Sequence of chain 1.A:
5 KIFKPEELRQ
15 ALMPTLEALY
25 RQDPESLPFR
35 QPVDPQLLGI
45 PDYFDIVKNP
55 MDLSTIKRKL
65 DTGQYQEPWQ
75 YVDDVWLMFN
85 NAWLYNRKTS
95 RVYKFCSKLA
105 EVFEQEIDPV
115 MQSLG

Binding-site contacts:
Ligand atom OAG contacts residue PRO32 of chain 1.A at 3.6 Å.
Ligand atom NAR contacts residue GLN35 of chain 1.A at 3.6 Å (h-bond).
Ligand atom OAG contacts residue ARG95 of chain 1.A at 3.4 Å.
Ligand atom CAN contacts residue PRO32 of chain 1.A at 3.8 Å (hydrophobic).
Ligand atom CAC contacts residue VAL37 of chain 1.A at 3.6 Å (hydrophobic).
Ligand atom CAK contacts residue ASN90 of chain 1.A at 3.4 Å.
Ligand atom OAV contacts residue PHE99 of chain 1.A at 3.7 Å.
Ligand atom CAI contacts residue PRO28 of chain 1.A at 3.4 Å (hydrophobic).
Ligand atom CBF contacts residue LEU42 of chain 1.A at 3.8 Å (hydrophobic).
Ligand atom CAJ contacts residue LEU31 of chain 1.A at 3.5 Å (hydrophobic).
Ligand atom OAV contacts residue ARG95 of chain 1.A at 3.1 Å (salt-bridge).
Ligand atom OAD contacts residue LEU42 of chain 1.A at 3.6 Å.
Ligand atom OAV contacts residue PRO28 of chain 1.A at 3.5 Å.
Ligand atom NAT contacts residue PRO32 of chain 1.A at 3.6 Å.
Ligand atom CBF contacts residue VAL96 of chain 1.A at 3.8 Å (hydrophobic).
Ligand atom CAB contacts residue GLN35 of chain 1.A at 3.5 Å.
Ligand atom CAW contacts residue GLN35 of chain 1.A at 3.4 Å.
Ligand atom OAF contacts residue VAL96 of chain 1.A at 3.4 Å.
Ligand atom CAZ contacts residue ARG95 of chain 1.A at 3.7 Å.
Ligand atom CAX contacts residue VAL96 of chain 1.A at 3.6 Å (hydrophobic).
Ligand atom CAO contacts residue PRO32 of chain 1.A at 3.7 Å (hydrophobic).
Ligand atom NAT contacts residue LEU42 of chain 1.A at 3.8 Å.
Ligand atom CBE contacts residue VAL96 of chain 1.A at 3.8 Å (hydrophobic).
Ligand atom CAX contacts residue VAL37 of chain 1.A at 3.8 Å (hydrophobic).
Ligand atom CAY contacts residue PRO32 of chain 1.A at 3.5 Å (hydrophobic).
Ligand atom OAD contacts residue GLN35 of chain 1.A at 3.8 Å.
Ligand atom OAE contacts residue TYR47 of chain 1.A at 3.8 Å.
Ligand atom CAA contacts residue LEU42 of chain 1.A at 3.7 Å (hydrophobic).
Ligand atom CAP contacts residue PRO32 of chain 1.A at 3.8 Å (hydrophobic).
Ligand atom OAE contacts residue ASN90 of chain 1.A at 3.0 Å (h-bond).
Ligand atom CAC contacts residue PRO32 of chain 1.A at 3.6 Å (hydrophobic).
Ligand atom OAU contacts residue LEU42 of chain 1.A at 3.6 Å.
Ligand atom CAP contacts residue VAL96 of chain 1.A at 3.8 Å (hydrophobic).
Ligand atom OAG contacts residue PHE99 of chain 1.A at 3.5 Å.
Ligand atom CBD contacts residue PRO32 of chain 1.A at 3.7 Å (hydrophobic).
Ligand atom NAS contacts residue LEU31 of chain 1.A at 3.8 Å.
Ligand atom CBA contacts residue LEU31 of chain 1.A at 3.8 Å (hydrophobic).
Ligand atom CBE contacts residue LEU42 of chain 1.A at 3.7 Å (hydrophobic).
Ligand atom CBG contacts residue ARG95 of chain 1.A at 3.6 Å.
Ligand atom CBC contacts residue VAL96 of chain 1.A at 3.7 Å (hydrophobic).

The small molecule below binds the protein below.
Small molecule (SMILES): CCOc1ccc(C(C)=O)cc1NC(=O)c1cc(NC(C)=O)cc(NC(=O)c2ccco2)c1